Sequence of chain 1.C:
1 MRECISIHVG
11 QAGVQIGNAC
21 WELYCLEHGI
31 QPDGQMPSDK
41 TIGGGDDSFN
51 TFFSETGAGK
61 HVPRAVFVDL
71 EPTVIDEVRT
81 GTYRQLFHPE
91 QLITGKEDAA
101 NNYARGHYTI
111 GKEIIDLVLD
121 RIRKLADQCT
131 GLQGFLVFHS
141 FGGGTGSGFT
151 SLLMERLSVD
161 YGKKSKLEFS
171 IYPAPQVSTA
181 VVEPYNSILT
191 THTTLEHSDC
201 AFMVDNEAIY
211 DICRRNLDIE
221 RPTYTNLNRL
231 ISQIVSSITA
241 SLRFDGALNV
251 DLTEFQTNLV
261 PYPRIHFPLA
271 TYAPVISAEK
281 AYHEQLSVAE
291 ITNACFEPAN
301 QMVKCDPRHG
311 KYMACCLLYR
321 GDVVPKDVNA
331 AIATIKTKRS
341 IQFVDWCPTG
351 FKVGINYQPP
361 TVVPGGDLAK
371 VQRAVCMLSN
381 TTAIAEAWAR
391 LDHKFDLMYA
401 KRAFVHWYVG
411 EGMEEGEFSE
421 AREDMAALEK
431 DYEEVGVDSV

Sequence of chain 1.D:
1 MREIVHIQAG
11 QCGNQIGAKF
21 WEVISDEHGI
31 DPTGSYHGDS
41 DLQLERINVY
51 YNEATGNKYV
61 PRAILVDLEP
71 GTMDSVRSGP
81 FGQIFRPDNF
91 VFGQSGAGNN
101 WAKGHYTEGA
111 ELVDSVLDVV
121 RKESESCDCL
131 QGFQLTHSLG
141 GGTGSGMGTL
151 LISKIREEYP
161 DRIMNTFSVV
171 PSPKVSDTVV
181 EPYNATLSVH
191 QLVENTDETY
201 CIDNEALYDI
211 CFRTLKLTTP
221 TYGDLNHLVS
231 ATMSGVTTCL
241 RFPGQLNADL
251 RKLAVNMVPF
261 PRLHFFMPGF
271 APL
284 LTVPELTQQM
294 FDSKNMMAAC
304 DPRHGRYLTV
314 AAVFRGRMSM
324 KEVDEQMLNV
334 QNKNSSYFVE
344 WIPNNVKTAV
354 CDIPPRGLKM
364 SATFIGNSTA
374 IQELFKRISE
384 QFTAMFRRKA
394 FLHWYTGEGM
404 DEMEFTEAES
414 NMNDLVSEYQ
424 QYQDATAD

Binding-site contacts:
Ligand atom C11 contacts residue CYS239 of chain 1.D at 3.9 Å (hydrophobic).
Ligand atom C07 contacts residue LYS252 of chain 1.D at 3.6 Å.
Ligand atom O17 contacts residue ILE368 of chain 1.D at 3.8 Å.
Ligand atom C21 contacts residue ALA352 of chain 1.D at 3.5 Å (hydrophobic).
Ligand atom C22 contacts residue LEU246 of chain 1.D at 3.8 Å (hydrophobic).
Ligand atom C01 contacts residue VAL181 of chain 1.C at 3.1 Å (hydrophobic).
Ligand atom C15 contacts residue VAL236 of chain 1.D at 3.5 Å (hydrophobic).
Ligand atom C19 contacts residue LEU246 of chain 1.D at 3.9 Å (hydrophobic).
Ligand atom N18 contacts residue CYS239 of chain 1.D at 3.9 Å.
Ligand atom C27 contacts residue ASN256 of chain 1.D at 3.2 Å.
Ligand atom C06 contacts residue ASN256 of chain 1.D at 3.8 Å.
Ligand atom F23 contacts residue LYS350 of chain 1.D at 3.4 Å.
Ligand atom C27 contacts residue THR179 of chain 1.C at 3.7 Å.
Ligand atom C13 contacts residue LEU240 of chain 1.D at 3.5 Å (hydrophobic).
Ligand atom C14 contacts residue LEU253 of chain 1.D at 3.7 Å (hydrophobic).
Ligand atom C22 contacts residue LYS350 of chain 1.D at 3.5 Å.
Ligand atom C26 contacts residue THR179 of chain 1.C at 3.2 Å.
Ligand atom C21 contacts residue THR351 of chain 1.D at 3.4 Å.
Ligand atom C07 contacts residue LEU253 of chain 1.D at 3.7 Å (hydrophobic).
Ligand atom C01 contacts residue LYS350 of chain 1.D at 3.3 Å.
Ligand atom C03 contacts residue ASN256 of chain 1.D at 3.6 Å.
Ligand atom C20 contacts residue ALA352 of chain 1.D at 3.6 Å (hydrophobic).
Ligand atom C20 contacts residue ALA315 of chain 1.D at 3.9 Å (hydrophobic).
Ligand atom C26 contacts residue ASN256 of chain 1.D at 3.2 Å.
Ligand atom C16 contacts residue CYS239 of chain 1.D at 3.7 Å (hydrophobic).
Ligand atom C14 contacts residue LEU240 of chain 1.D at 3.6 Å (hydrophobic).
Ligand atom O02 contacts residue LYS350 of chain 1.D at 3.4 Å.
Ligand atom C12 contacts residue LEU253 of chain 1.D at 3.7 Å (hydrophobic).
Ligand atom C09 contacts residue LEU246 of chain 1.D at 3.8 Å (hydrophobic).
Ligand atom O17 contacts residue VAL316 of chain 1.D at 3.5 Å.
Ligand atom C13 contacts residue LEU253 of chain 1.D at 3.4 Å (hydrophobic).
Ligand atom C14 contacts residue VAL236 of chain 1.D at 3.8 Å (hydrophobic).
Ligand atom C27 contacts residue LYS350 of chain 1.D at 3.8 Å.
Ligand atom C21 contacts residue LYS350 of chain 1.D at 3.5 Å.
Ligand atom C13 contacts residue ASP249 of chain 1.D at 3.7 Å.
Ligand atom N25 contacts residue LEU246 of chain 1.D at 3.4 Å.
Ligand atom C03 contacts residue LYS350 of chain 1.D at 3.8 Å.
Ligand atom O17 contacts residue CYS239 of chain 1.D at 3.6 Å (h-bond).
Ligand atom C24 contacts residue LEU246 of chain 1.D at 3.4 Å (hydrophobic).
Ligand atom O02 contacts residue VAL313 of chain 1.D at 3.7 Å.

The small molecule below binds the protein below.
Small molecule (SMILES): COc1ccc(CNc2c(-c3ccccc3O)nc3ccc(F)cn23)cc1